The protein below binds the small molecule below.
Small molecule (SMILES): CC(=O)N[C@H]1[C@H](O[C@H]2[C@H](O)[C@@H](NC(C)=O)CO[C@@H]2CO)O[C@H](CO)[C@@H](O)[C@@H]1O

Binding-site contacts:
Ligand atom C7 contacts residue ASN788 of chain 1.B at 3.9 Å.
Ligand atom O5 contacts residue GLN791 of chain 1.B at 4.1 Å.
Ligand atom O6 contacts residue GLN791 of chain 1.B at 3.0 Å (h-bond).
Ligand atom C2 contacts residue ASN788 of chain 1.B at 2.5 Å.
Ligand atom C6 contacts residue GLN791 of chain 1.B at 3.5 Å.
Ligand atom C8 contacts residue GLN791 of chain 1.B at 4.2 Å.
Ligand atom C4 contacts residue ASN788 of chain 1.B at 4.2 Å.
Ligand atom C2 contacts residue SER790 of chain 1.B at 4.5 Å.
Ligand atom C6 contacts residue SER790 of chain 1.B at 4.5 Å.
Ligand atom C5 contacts residue SER790 of chain 1.B at 3.6 Å.
Ligand atom C5 contacts residue ASN788 of chain 1.B at 3.7 Å.
Ligand atom N2 contacts residue ASN788 of chain 1.B at 2.9 Å (h-bond).
Ligand atom C5 contacts residue GLN791 of chain 1.B at 3.7 Å.
Ligand atom C1 contacts residue SER790 of chain 1.B at 3.3 Å.
Ligand atom C1 contacts residue ASN788 of chain 1.B at 1.4 Å.
Ligand atom O6 contacts residue SER790 of chain 1.B at 4.3 Å.
Ligand atom O5 contacts residue SER790 of chain 1.B at 3.5 Å (h-bond).
Ligand atom O7 contacts residue ASN788 of chain 1.B at 4.4 Å.
Ligand atom C3 contacts residue ASN788 of chain 1.B at 3.8 Å.
Ligand atom O5 contacts residue ASN788 of chain 1.B at 2.4 Å (h-bond).

Sequence of chain 1.B:
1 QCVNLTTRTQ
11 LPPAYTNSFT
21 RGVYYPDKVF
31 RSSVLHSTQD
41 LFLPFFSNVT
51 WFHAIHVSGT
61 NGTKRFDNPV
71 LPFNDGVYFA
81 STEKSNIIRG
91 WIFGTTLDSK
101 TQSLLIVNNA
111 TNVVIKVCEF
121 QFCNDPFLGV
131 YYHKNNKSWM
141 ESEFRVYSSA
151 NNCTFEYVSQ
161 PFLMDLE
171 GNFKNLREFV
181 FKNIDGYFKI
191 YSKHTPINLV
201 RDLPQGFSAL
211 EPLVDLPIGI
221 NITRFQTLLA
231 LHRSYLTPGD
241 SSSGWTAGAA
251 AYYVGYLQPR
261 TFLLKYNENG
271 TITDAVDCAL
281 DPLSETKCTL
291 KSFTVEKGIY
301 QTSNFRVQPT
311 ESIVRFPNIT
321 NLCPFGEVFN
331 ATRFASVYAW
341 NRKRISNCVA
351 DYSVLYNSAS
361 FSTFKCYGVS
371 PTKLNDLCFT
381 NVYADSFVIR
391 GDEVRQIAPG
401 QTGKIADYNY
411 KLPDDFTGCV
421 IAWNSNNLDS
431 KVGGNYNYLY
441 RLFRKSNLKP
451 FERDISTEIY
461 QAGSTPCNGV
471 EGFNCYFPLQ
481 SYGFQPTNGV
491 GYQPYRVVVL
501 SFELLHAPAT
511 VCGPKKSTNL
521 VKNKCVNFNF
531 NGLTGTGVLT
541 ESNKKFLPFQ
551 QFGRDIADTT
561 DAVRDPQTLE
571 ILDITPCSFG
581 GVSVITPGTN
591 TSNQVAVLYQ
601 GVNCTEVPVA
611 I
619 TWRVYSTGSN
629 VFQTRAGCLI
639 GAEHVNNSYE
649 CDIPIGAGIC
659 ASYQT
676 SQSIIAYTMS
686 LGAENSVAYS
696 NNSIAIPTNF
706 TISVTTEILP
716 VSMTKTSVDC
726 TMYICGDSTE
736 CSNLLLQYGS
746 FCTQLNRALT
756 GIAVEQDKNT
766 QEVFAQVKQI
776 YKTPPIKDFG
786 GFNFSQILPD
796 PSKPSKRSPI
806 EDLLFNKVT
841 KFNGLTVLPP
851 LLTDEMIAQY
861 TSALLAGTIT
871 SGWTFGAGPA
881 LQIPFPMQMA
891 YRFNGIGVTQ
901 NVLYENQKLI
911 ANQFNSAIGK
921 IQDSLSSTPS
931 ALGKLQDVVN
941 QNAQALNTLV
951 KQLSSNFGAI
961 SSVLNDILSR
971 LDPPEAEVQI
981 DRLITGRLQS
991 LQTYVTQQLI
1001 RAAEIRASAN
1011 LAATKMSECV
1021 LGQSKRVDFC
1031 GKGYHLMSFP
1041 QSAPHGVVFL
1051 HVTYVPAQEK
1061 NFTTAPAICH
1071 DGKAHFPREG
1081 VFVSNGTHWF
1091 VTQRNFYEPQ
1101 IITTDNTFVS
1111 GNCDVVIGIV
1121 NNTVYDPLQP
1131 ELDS